Sequence of chain 1.A:
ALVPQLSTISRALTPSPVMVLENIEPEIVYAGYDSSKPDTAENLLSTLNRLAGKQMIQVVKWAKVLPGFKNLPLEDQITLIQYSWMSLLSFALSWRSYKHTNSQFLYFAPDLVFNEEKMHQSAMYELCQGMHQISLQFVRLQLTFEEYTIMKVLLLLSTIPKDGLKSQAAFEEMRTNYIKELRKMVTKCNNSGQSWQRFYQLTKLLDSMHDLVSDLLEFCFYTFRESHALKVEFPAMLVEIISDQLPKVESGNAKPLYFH

A small-molecule ligand and the protein it binds are described below.
Small molecule (SMILES): CC(=O)[C@H]1CC[C@H]2[C@@H]3CCC4=CC(=O)CC[C@]4(C)[C@H]3CC[C@]12C

Binding-site contacts:
Ligand atom C15 contacts residue MET136 of chain 1.A at 4.0 Å (hydrophobic).
Ligand atom O20 contacts residue PHE232 of chain 1.A at 3.4 Å.
Ligand atom O3 contacts residue LEU101 of chain 1.A at 4.0 Å.
Ligand atom O20 contacts residue THR236 of chain 1.A at 3.0 Å (h-bond).
Ligand atom C20 contacts residue THR236 of chain 1.A at 3.7 Å.
Ligand atom C4 contacts residue PHE120 of chain 1.A at 3.8 Å (hydrophobic).
Ligand atom C21 contacts residue THR236 of chain 1.A at 3.7 Å.
Ligand atom O20 contacts residue CYS233 of chain 1.A at 3.2 Å.
Ligand atom C19 contacts residue LEU101 of chain 1.A at 3.6 Å (hydrophobic).
Ligand atom C7 contacts residue MET143 of chain 1.A at 3.9 Å (hydrophobic).
Ligand atom C11 contacts residue LEU60 of chain 1.A at 3.7 Å (hydrophobic).
Ligand atom O3 contacts residue LEU105 of chain 1.A at 3.8 Å.
Ligand atom C11 contacts residue ASN61 of chain 1.A at 3.8 Å.
Ligand atom O3 contacts residue GLN67 of chain 1.A at 3.3 Å (h-bond).
Ligand atom C1 contacts residue LEU60 of chain 1.A at 3.6 Å (hydrophobic).
Ligand atom C18 contacts residue ASN61 of chain 1.A at 3.8 Å.
Ligand atom C2 contacts residue GLN67 of chain 1.A at 3.2 Å.
Ligand atom O3 contacts residue ARG108 of chain 1.A at 2.8 Å (salt-bridge).
Ligand atom C18 contacts residue CYS233 of chain 1.A at 3.8 Å (hydrophobic).
Ligand atom C4 contacts residue LEU105 of chain 1.A at 4.0 Å (hydrophobic).
Ligand atom C20 contacts residue PHE232 of chain 1.A at 4.0 Å (hydrophobic).
Ligand atom C8 contacts residue MET98 of chain 1.A at 3.9 Å (hydrophobic).
Ligand atom C21 contacts residue LEU57 of chain 1.A at 4.0 Å (hydrophobic).
Ligand atom C3 contacts residue GLN67 of chain 1.A at 3.6 Å.
Ligand atom C1 contacts residue ALA64 of chain 1.A at 3.9 Å (hydrophobic).
Ligand atom C16 contacts residue MET136 of chain 1.A at 3.7 Å (hydrophobic).
Ligand atom C6 contacts residue MET143 of chain 1.A at 3.8 Å (hydrophobic).
Ligand atom C16 contacts residue PHE232 of chain 1.A at 3.5 Å (hydrophobic).
Ligand atom C2 contacts residue LEU63 of chain 1.A at 4.0 Å (hydrophobic).
Ligand atom O3 contacts residue PHE120 of chain 1.A at 3.6 Å.
Ligand atom C17 contacts residue MET136 of chain 1.A at 3.8 Å (hydrophobic).
Ligand atom C19 contacts residue ALA64 of chain 1.A at 3.6 Å (hydrophobic).
Ligand atom C7 contacts residue MET98 of chain 1.A at 3.9 Å (hydrophobic).
Ligand atom C6 contacts residue MET98 of chain 1.A at 4.0 Å (hydrophobic).
Ligand atom C18 contacts residue MET98 of chain 1.A at 3.8 Å (hydrophobic).
Ligand atom C12 contacts residue ASN61 of chain 1.A at 3.3 Å.
Ligand atom C21 contacts residue ASN61 of chain 1.A at 3.3 Å.
Ligand atom C12 contacts residue LEU60 of chain 1.A at 3.7 Å (hydrophobic).
Ligand atom C4 contacts residue LEU101 of chain 1.A at 3.7 Å (hydrophobic).
Ligand atom C3 contacts residue PHE120 of chain 1.A at 3.7 Å (hydrophobic).